Sequence of chain 2.D:
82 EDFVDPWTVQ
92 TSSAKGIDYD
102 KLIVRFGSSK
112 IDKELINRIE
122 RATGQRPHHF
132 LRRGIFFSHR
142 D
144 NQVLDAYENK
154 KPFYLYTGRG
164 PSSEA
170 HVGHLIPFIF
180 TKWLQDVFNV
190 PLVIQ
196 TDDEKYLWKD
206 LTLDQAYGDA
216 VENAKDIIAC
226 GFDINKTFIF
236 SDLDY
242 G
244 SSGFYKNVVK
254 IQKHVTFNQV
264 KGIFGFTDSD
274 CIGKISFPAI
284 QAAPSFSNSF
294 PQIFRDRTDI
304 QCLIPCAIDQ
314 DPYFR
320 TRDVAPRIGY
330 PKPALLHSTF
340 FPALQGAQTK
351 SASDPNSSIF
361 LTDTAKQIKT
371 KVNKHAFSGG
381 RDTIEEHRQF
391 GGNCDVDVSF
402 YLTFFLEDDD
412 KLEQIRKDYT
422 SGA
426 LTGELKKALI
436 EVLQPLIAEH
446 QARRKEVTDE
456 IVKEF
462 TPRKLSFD

Binding-site contacts:
Ligand atom CD1 contacts residue THR196 of chain 2.D at 3.4 Å.
Ligand atom CG contacts residue GLY161 of chain 2.D at 3.6 Å.
Ligand atom CZ3 contacts residue GLY161 of chain 2.D at 3.5 Å.
Ligand atom CE2 contacts residue GLN284 of chain 2.D at 3.5 Å.
Ligand atom CD2 contacts residue GLY161 of chain 2.D at 3.5 Å.
Ligand atom CZ3 contacts residue CYS309 of chain 2.D at 3.5 Å (hydrophobic).
Ligand atom C contacts residue GLN313 of chain 2.D at 3.9 Å.
Ligand atom N contacts residue GLU199 of chain 2.D at 2.8 Å (salt-bridge).
Ligand atom CE3 contacts residue GLY161 of chain 2.D at 3.4 Å.
Ligand atom O contacts residue GLU199 of chain 2.D at 3.5 Å (salt-bridge).
Ligand atom N contacts residue GLN313 of chain 2.D at 3.6 Å.
Ligand atom CH2 contacts residue PHE317 of chain 2.D at 3.8 Å (hydrophobic).
Ligand atom CZ2 contacts residue GLY161 of chain 2.D at 3.5 Å.
Ligand atom CE2 contacts residue GLY161 of chain 2.D at 3.5 Å.
Ligand atom CB contacts residue ARG162 of chain 2.D at 3.6 Å.
Ligand atom C contacts residue GLY163 of chain 2.D at 3.7 Å.
Ligand atom CG contacts residue GLN284 of chain 2.D at 3.7 Å.
Ligand atom CD1 contacts residue GLN284 of chain 2.D at 3.3 Å.
Ligand atom NE1 contacts residue TYR159 of chain 2.D at 3.1 Å (h-bond).
Ligand atom CD2 contacts residue GLN284 of chain 2.D at 3.6 Å.
Ligand atom CZ2 contacts residue TYR159 of chain 2.D at 3.5 Å (hydrophobic).
Ligand atom CE2 contacts residue TYR159 of chain 2.D at 3.6 Å (hydrophobic).
Ligand atom CD1 contacts residue GLN194 of chain 2.D at 3.4 Å.
Ligand atom CH2 contacts residue THR160 of chain 2.D at 3.5 Å.
Ligand atom CA contacts residue GLN313 of chain 2.D at 3.2 Å.
Ligand atom NE1 contacts residue GLN284 of chain 2.D at 3.3 Å.
Ligand atom CG contacts residue ARG162 of chain 2.D at 3.7 Å.
Ligand atom OXT contacts residue GLY163 of chain 2.D at 3.8 Å.
Ligand atom NE1 contacts residue GLN194 of chain 2.D at 3.0 Å (h-bond).
Ligand atom CZ2 contacts residue PHE317 of chain 2.D at 3.4 Å (hydrophobic).
Ligand atom CH2 contacts residue ILE307 of chain 2.D at 3.8 Å (hydrophobic).
Ligand atom CZ3 contacts residue THR160 of chain 2.D at 3.6 Å.
Ligand atom CA contacts residue GLN284 of chain 2.D at 3.7 Å.
Ligand atom N contacts residue GLN284 of chain 2.D at 2.9 Å (h-bond).
Ligand atom N contacts residue THR196 of chain 2.D at 3.8 Å.
Ligand atom CH2 contacts residue GLY161 of chain 2.D at 3.4 Å.
Ligand atom O contacts residue GLY163 of chain 2.D at 3.8 Å.
Ligand atom CB contacts residue GLY161 of chain 2.D at 3.8 Å.
Ligand atom CZ2 contacts residue THR160 of chain 2.D at 3.6 Å.
Ligand atom CB contacts residue GLY163 of chain 2.D at 3.6 Å.

A small-molecule ligand and the protein it binds are described below.
Small molecule (SMILES): N[C@@H](Cc1c[nH]c2ccccc12)C(=O)O